Sequence of chain 1.A:
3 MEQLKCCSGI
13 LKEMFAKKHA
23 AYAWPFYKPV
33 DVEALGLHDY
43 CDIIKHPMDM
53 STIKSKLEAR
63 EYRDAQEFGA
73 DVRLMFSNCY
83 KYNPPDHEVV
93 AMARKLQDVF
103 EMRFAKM

Binding-site contacts:
Ligand atom O26 contacts residue ASN85 of chain 1.A at 2.9 Å (h-bond).
Ligand atom C21 contacts residue PRO31 of chain 1.A at 3.7 Å (hydrophobic).
Ligand atom C19 contacts residue PHE28 of chain 1.A at 3.7 Å (hydrophobic).
Ligand atom O28 contacts residue ASP33 of chain 1.A at 2.9 Å (salt-bridge).
Ligand atom C16 contacts residue VAL32 of chain 1.A at 3.7 Å (hydrophobic).
Ligand atom C8 contacts residue LEU37 of chain 1.A at 3.7 Å (hydrophobic).
Ligand atom C6 contacts residue HIS89 of chain 1.A at 3.9 Å.
Ligand atom C2 contacts residue MET94 of chain 1.A at 3.6 Å (hydrophobic).
Ligand atom C3 contacts residue GLU90 of chain 1.A at 3.9 Å.
Ligand atom C20 contacts residue LYS30 of chain 1.A at 3.8 Å.
Ligand atom C16 contacts residue PRO27 of chain 1.A at 3.8 Å (hydrophobic).
Ligand atom O28 contacts residue VAL32 of chain 1.A at 3.6 Å.
Ligand atom C18 contacts residue ASN85 of chain 1.A at 3.5 Å.
Ligand atom N22 contacts residue ASN85 of chain 1.A at 3.6 Å.
Ligand atom C12 contacts residue TRP26 of chain 1.A at 3.9 Å (hydrophobic).
Ligand atom C7 contacts residue LEU37 of chain 1.A at 3.7 Å (hydrophobic).
Ligand atom C20 contacts residue TRP26 of chain 1.A at 3.4 Å (hydrophobic).
Ligand atom C21 contacts residue PRO27 of chain 1.A at 3.5 Å (hydrophobic).
Ligand atom C18 contacts residue VAL91 of chain 1.A at 3.8 Å (hydrophobic).
Ligand atom C19 contacts residue VAL32 of chain 1.A at 3.6 Å (hydrophobic).
Ligand atom C2 contacts residue PRO27 of chain 1.A at 3.7 Å (hydrophobic).
Ligand atom C2 contacts residue TRP26 of chain 1.A at 3.7 Å (hydrophobic).
Ligand atom C5 contacts residue TRP26 of chain 1.A at 3.6 Å (hydrophobic).
Ligand atom C19 contacts residue PRO27 of chain 1.A at 3.7 Å (hydrophobic).
Ligand atom C9 contacts residue LEU37 of chain 1.A at 3.8 Å (hydrophobic).
Ligand atom O28 contacts residue PRO31 of chain 1.A at 3.6 Å (h-bond).
Ligand atom N24 contacts residue ASN85 of chain 1.A at 2.9 Å (h-bond).
Ligand atom C5 contacts residue PRO27 of chain 1.A at 3.7 Å (hydrophobic).
Ligand atom C3 contacts residue HIS89 of chain 1.A at 3.8 Å.
Ligand atom C7 contacts residue TRP26 of chain 1.A at 3.8 Å (hydrophobic).
Ligand atom C20 contacts residue PRO27 of chain 1.A at 3.8 Å (hydrophobic).
Ligand atom C1 contacts residue GLU90 of chain 1.A at 3.7 Å.
Ligand atom N24 contacts residue VAL91 of chain 1.A at 3.8 Å.
Ligand atom N23 contacts residue PRO27 of chain 1.A at 3.1 Å (h-bond).
Ligand atom C11 contacts residue VAL91 of chain 1.A at 3.9 Å (hydrophobic).
Ligand atom O28 contacts residue LEU37 of chain 1.A at 3.6 Å.
Ligand atom O27 contacts residue LYS30 of chain 1.A at 3.8 Å.
Ligand atom C1 contacts residue MET94 of chain 1.A at 3.8 Å (hydrophobic).
Ligand atom C4 contacts residue TRP26 of chain 1.A at 3.5 Å (hydrophobic).
Ligand atom C21 contacts residue LYS30 of chain 1.A at 3.4 Å.

A small-molecule ligand and the protein it binds are described below.
Small molecule (SMILES): CCS(=O)(=O)Nc1ccc(Oc2ccccc2)c(-c2[nH]c(C)c3c(=O)[nH]ncc23)c1